Binding-site contacts:
Ligand atom C20 contacts residue ARG359 of chain 1.A at 3.5 Å.
Ligand atom O14 contacts residue ARG359 of chain 1.A at 3.9 Å.
Ligand atom C3 contacts residue FMT1 of chain 1.G at 3.7 Å.
Ligand atom C19 contacts residue ASP106 of chain 1.A at 3.6 Å.
Ligand atom C19 contacts residue ALA158 of chain 1.A at 3.6 Å (hydrophobic).
Ligand atom C7 contacts residue VAL38 of chain 1.A at 3.8 Å (hydrophobic).
Ligand atom N10 contacts residue TYR102 of chain 1.A at 3.7 Å.
Ligand atom S13 contacts residue ILE82 of chain 1.A at 3.3 Å.
Ligand atom C11 contacts residue ALA53 of chain 1.A at 3.3 Å (hydrophobic).
Ligand atom C9 contacts residue ALA103 of chain 1.A at 3.3 Å (hydrophobic).
Ligand atom C12 contacts residue ILE82 of chain 1.A at 3.9 Å (hydrophobic).
Ligand atom C15 contacts residue ARG359 of chain 1.A at 3.5 Å.
Ligand atom C3 contacts residue VAL38 of chain 1.A at 3.9 Å (hydrophobic).
Ligand atom C11 contacts residue ILE82 of chain 1.A at 3.9 Å (hydrophobic).
Ligand atom C9 contacts residue TYR102 of chain 1.A at 3.8 Å (hydrophobic).
Ligand atom C17 contacts residue VAL30 of chain 1.A at 3.7 Å (hydrophobic).
Ligand atom N2 contacts residue VAL38 of chain 1.A at 3.7 Å.
Ligand atom I21 contacts residue HIS109 of chain 1.A at 3.8 Å.
Ligand atom C19 contacts residue LEU161 of chain 1.A at 3.8 Å (hydrophobic).
Ligand atom C12 contacts residue LEU161 of chain 1.A at 3.6 Å (hydrophobic).
Ligand atom O14 contacts residue VAL38 of chain 1.A at 4.0 Å.
Ligand atom C11 contacts residue LEU161 of chain 1.A at 3.7 Å (hydrophobic).
Ligand atom C18 contacts residue ARG359 of chain 1.A at 3.4 Å.
Ligand atom C17 contacts residue ARG359 of chain 1.A at 3.3 Å.
Ligand atom C6 contacts residue VAL38 of chain 1.A at 3.7 Å (hydrophobic).
Ligand atom C1 contacts residue ASP176 of chain 1.A at 3.3 Å.
Ligand atom C11 contacts residue ALA103 of chain 1.A at 3.6 Å (hydrophobic).
Ligand atom C16 contacts residue VAL30 of chain 1.A at 3.6 Å (hydrophobic).
Ligand atom O4 contacts residue LYS55 of chain 1.A at 3.4 Å (salt-bridge).
Ligand atom C20 contacts residue LEU161 of chain 1.A at 3.7 Å (hydrophobic).
Ligand atom O14 contacts residue VAL30 of chain 1.A at 3.7 Å.
Ligand atom C16 contacts residue ARG359 of chain 1.A at 3.5 Å.
Ligand atom C19 contacts residue ARG359 of chain 1.A at 3.5 Å.
Ligand atom O4 contacts residue FMT1 of chain 1.G at 2.7 Å (h-bond).
Ligand atom C1 contacts residue TYR35 of chain 1.A at 3.5 Å (hydrophobic).
Ligand atom C18 contacts residue ASP106 of chain 1.A at 3.7 Å.
Ligand atom N10 contacts residue ALA103 of chain 1.A at 2.8 Å (h-bond).
Ligand atom C11 contacts residue ASP101 of chain 1.A at 3.7 Å.
Ligand atom C12 contacts residue ALA53 of chain 1.A at 3.7 Å (hydrophobic).
Ligand atom N10 contacts residue ALA53 of chain 1.A at 3.6 Å.

The protein below binds the small molecule below.
Small molecule (SMILES): CNC(=O)c1cc2c(Oc3ccc(I)cc3)cncc2s1

Sequence of chain 1.A:
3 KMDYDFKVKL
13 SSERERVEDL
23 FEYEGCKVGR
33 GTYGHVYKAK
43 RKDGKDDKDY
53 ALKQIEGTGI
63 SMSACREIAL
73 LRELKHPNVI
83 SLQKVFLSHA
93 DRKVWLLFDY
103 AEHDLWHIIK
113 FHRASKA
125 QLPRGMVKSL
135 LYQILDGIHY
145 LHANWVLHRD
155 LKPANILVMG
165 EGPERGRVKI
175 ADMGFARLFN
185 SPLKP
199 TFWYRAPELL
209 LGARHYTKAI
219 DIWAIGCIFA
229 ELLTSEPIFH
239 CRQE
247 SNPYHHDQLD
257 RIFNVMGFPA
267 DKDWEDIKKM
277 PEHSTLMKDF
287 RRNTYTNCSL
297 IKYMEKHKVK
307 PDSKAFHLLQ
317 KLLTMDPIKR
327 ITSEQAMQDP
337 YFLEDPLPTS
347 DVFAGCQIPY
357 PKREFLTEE